Sequence of chain 3.A:
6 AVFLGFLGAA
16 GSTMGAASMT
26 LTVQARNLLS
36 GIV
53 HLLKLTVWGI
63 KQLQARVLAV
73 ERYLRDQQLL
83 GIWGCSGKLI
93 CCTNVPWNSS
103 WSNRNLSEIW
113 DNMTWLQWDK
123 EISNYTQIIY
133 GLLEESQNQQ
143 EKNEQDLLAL

The protein below binds the small molecule below.
Small molecule (SMILES): CC(=O)N[C@@H]1[C@@H](O)[C@H](O)[C@@H](CO)O[C@H]1O

Binding-site contacts:
Ligand atom C2 contacts residue ASN126 of chain 3.A at 2.4 Å.
Ligand atom O7 contacts residue ASN126 of chain 3.A at 3.1 Å (h-bond).
Ligand atom C4 contacts residue ASN126 of chain 3.A at 4.2 Å.
Ligand atom C8 contacts residue TYR127 of chain 3.A at 4.0 Å (hydrophobic).
Ligand atom C1 contacts residue ASN126 of chain 3.A at 1.4 Å.
Ligand atom C8 contacts residue ASN126 of chain 3.A at 4.4 Å.
Ligand atom C5 contacts residue ASN126 of chain 3.A at 3.7 Å.
Ligand atom C7 contacts residue ASN126 of chain 3.A at 3.2 Å.
Ligand atom C7 contacts residue TYR127 of chain 3.A at 3.8 Å (hydrophobic).
Ligand atom O5 contacts residue ASN126 of chain 3.A at 2.4 Å (h-bond).
Ligand atom N2 contacts residue ASN126 of chain 3.A at 2.9 Å (h-bond).
Ligand atom O7 contacts residue TYR127 of chain 3.A at 2.9 Å (h-bond).
Ligand atom C3 contacts residue ASN126 of chain 3.A at 3.8 Å.
Ligand atom C8 contacts residue GLU123 of chain 3.A at 3.3 Å.